Sequence of chain 2.A:
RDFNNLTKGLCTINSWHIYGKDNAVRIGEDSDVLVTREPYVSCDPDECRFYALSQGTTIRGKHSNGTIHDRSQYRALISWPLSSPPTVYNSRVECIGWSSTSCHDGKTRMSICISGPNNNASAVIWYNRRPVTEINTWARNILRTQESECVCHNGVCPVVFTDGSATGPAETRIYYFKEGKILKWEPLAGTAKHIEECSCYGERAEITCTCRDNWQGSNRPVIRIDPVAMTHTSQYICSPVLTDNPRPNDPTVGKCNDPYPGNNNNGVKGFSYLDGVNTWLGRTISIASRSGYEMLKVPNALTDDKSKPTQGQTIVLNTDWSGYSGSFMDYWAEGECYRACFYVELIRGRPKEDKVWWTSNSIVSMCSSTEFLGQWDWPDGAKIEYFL

A protein and the small-molecule ligand that binds it are described below.
Small molecule (SMILES): CC(=O)N[C@@H]1[C@@H](O)[C@H](O)[C@@H](CO)O[C@H]1O

Binding-site contacts:
Ligand atom C2 contacts residue TRP357 of chain 2.A at 3.9 Å (hydrophobic).
Ligand atom C2 contacts residue ASN65 of chain 2.A at 2.5 Å.
Ligand atom C4 contacts residue ASN65 of chain 2.A at 4.2 Å.
Ligand atom N2 contacts residue TRP357 of chain 2.A at 3.1 Å (h-bond).
Ligand atom C1 contacts residue TRP357 of chain 2.A at 3.6 Å (hydrophobic).
Ligand atom C3 contacts residue ASN65 of chain 2.A at 3.8 Å.
Ligand atom C8 contacts residue TRP357 of chain 2.A at 3.3 Å (hydrophobic).
Ligand atom C7 contacts residue TRP357 of chain 2.A at 3.7 Å (hydrophobic).
Ligand atom C5 contacts residue TRP357 of chain 2.A at 3.8 Å (hydrophobic).
Ligand atom C4 contacts residue TRP357 of chain 2.A at 4.2 Å (hydrophobic).
Ligand atom C3 contacts residue TRP357 of chain 2.A at 3.5 Å (hydrophobic).
Ligand atom O3 contacts residue TRP357 of chain 2.A at 3.9 Å.
Ligand atom C5 contacts residue ASN65 of chain 2.A at 3.7 Å.
Ligand atom N2 contacts residue ASN65 of chain 2.A at 3.0 Å (h-bond).
Ligand atom O5 contacts residue ASN65 of chain 2.A at 2.4 Å (h-bond).
Ligand atom C7 contacts residue ASN65 of chain 2.A at 3.5 Å.
Ligand atom O5 contacts residue TRP357 of chain 2.A at 4.1 Å.
Ligand atom C1 contacts residue ASN65 of chain 2.A at 1.5 Å.
Ligand atom O4 contacts residue TRP357 of chain 2.A at 4.2 Å.
Ligand atom O7 contacts residue ASN65 of chain 2.A at 3.5 Å (h-bond).